Sequence of chain 1.B:
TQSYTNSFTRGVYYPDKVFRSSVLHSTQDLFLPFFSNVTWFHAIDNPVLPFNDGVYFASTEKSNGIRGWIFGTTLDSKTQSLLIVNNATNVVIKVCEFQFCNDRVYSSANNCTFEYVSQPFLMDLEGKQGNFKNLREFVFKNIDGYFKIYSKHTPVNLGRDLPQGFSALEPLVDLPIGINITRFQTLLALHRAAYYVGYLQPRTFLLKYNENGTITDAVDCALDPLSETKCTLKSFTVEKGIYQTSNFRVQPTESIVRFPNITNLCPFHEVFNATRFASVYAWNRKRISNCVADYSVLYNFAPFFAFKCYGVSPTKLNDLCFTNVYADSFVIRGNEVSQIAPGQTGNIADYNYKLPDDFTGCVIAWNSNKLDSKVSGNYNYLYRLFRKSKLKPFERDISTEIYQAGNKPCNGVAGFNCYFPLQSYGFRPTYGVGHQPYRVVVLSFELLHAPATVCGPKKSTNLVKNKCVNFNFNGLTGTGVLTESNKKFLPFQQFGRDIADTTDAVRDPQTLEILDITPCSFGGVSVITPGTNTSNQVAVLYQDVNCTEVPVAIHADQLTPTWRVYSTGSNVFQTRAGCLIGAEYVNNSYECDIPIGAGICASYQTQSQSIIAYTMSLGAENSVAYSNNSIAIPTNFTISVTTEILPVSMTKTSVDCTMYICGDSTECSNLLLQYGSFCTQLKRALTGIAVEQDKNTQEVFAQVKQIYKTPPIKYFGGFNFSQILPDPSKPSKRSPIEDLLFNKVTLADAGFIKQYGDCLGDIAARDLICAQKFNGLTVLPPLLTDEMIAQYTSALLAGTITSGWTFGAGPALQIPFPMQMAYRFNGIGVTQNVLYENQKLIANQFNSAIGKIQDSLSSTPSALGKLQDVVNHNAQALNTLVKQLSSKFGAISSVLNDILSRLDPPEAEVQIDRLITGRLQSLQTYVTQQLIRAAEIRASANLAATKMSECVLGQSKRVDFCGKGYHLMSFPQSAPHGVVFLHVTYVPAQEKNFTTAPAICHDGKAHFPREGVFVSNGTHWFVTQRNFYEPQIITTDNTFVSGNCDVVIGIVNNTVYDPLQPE

Sequence of chain 1.A:
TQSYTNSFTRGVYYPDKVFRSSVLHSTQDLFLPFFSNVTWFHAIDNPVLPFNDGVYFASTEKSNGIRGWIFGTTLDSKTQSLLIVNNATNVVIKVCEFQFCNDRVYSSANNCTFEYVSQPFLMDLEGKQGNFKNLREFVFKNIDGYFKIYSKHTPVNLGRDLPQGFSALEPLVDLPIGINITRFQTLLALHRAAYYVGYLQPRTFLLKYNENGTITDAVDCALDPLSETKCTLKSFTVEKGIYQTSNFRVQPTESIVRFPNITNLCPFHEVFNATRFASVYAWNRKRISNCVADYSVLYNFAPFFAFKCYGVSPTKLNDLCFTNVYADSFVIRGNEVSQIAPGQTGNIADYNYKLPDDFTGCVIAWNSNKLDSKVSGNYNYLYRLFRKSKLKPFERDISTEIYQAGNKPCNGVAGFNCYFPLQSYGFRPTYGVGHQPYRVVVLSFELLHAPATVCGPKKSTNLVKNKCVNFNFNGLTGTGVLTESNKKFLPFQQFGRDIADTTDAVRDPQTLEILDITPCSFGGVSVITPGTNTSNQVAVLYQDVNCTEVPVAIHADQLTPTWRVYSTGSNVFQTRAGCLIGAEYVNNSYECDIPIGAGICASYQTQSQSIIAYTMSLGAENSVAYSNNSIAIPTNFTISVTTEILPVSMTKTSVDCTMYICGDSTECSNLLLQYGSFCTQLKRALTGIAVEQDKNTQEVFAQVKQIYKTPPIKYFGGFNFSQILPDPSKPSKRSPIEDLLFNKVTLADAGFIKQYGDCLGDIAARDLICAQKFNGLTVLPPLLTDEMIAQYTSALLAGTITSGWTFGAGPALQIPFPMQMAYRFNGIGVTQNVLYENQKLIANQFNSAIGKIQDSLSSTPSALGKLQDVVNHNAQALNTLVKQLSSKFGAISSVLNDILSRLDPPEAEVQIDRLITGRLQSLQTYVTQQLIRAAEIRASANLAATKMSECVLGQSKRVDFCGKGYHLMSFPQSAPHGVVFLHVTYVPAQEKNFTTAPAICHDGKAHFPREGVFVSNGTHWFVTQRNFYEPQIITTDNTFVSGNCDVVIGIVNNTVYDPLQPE

Binding-site contacts:
Ligand atom O5 contacts residue ASN706 of chain 1.B at 2.4 Å (h-bond).
Ligand atom O5 contacts residue TYR793 of chain 1.A at 4.1 Å.
Ligand atom C2 contacts residue ASN706 of chain 1.B at 2.5 Å.
Ligand atom N2 contacts residue ASN706 of chain 1.B at 2.9 Å (h-bond).
Ligand atom C1 contacts residue TYR793 of chain 1.A at 4.3 Å (hydrophobic).
Ligand atom O7 contacts residue ASN706 of chain 1.B at 4.4 Å.
Ligand atom C6 contacts residue TYR793 of chain 1.A at 3.6 Å (hydrophobic).
Ligand atom C3 contacts residue ASN706 of chain 1.B at 3.8 Å.
Ligand atom C5 contacts residue TYR793 of chain 1.A at 3.5 Å (hydrophobic).
Ligand atom C4 contacts residue ASN706 of chain 1.B at 4.2 Å.
Ligand atom C7 contacts residue ASN706 of chain 1.B at 3.9 Å.
Ligand atom C1 contacts residue ASN706 of chain 1.B at 1.4 Å.
Ligand atom C5 contacts residue ASN706 of chain 1.B at 3.7 Å.

A protein and the small-molecule ligand that binds it are described below.
Small molecule (SMILES): CC(=O)N[C@@H]1[C@@H](O)[C@H](O)[C@@H](CO)O[C@H]1O